Binding-site contacts:
Ligand atom N2 contacts residue ASN132 of chain 1.G at 4.5 Å.
Ligand atom N2 contacts residue ASN133 of chain 1.G at 3.0 Å.
Ligand atom O7 contacts residue ASN133 of chain 1.G at 4.5 Å.
Ligand atom O5 contacts residue ASN133 of chain 1.G at 2.2 Å (h-bond).
Ligand atom C1 contacts residue ASN133 of chain 1.G at 1.4 Å.
Ligand atom C7 contacts residue ASN133 of chain 1.G at 3.6 Å.
Ligand atom C8 contacts residue GLU131 of chain 1.G at 3.3 Å.
Ligand atom C7 contacts residue ASN132 of chain 1.G at 4.5 Å.
Ligand atom C5 contacts residue ASN133 of chain 1.G at 3.5 Å.
Ligand atom N2 contacts residue PRO130 of chain 1.G at 4.3 Å.
Ligand atom C4 contacts residue ASN133 of chain 1.G at 4.1 Å.
Ligand atom C8 contacts residue ASN132 of chain 1.G at 3.6 Å.
Ligand atom C3 contacts residue ASN133 of chain 1.G at 3.9 Å.
Ligand atom C8 contacts residue ASN133 of chain 1.G at 3.8 Å.
Ligand atom C2 contacts residue ASN133 of chain 1.G at 2.6 Å.
Ligand atom C8 contacts residue PRO130 of chain 1.G at 4.0 Å (hydrophobic).

Sequence of chain 1.G:
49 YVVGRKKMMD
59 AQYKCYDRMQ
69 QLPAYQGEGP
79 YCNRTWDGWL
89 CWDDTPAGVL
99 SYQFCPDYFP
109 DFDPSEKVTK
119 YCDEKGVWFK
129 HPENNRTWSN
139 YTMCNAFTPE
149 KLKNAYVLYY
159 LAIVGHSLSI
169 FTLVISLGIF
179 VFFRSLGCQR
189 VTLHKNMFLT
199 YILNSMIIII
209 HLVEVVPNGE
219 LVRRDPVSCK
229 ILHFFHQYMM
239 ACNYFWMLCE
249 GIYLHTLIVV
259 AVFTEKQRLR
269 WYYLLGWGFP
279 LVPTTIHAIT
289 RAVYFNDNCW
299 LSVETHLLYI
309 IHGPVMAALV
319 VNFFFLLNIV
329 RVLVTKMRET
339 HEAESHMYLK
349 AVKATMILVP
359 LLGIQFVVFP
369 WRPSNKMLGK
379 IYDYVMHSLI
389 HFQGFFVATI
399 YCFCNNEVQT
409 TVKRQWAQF

A small-molecule ligand and the protein it binds are described below.
Small molecule (SMILES): CC(=O)N[C@@H]1[C@@H](O)[C@H](O)[C@@H](CO)O[C@H]1O